Binding-site contacts:
Ligand atom O5 contacts residue THR221 of chain 2.D at 4.0 Å.
Ligand atom N2 contacts residue ASN219 of chain 2.D at 2.9 Å (h-bond).
Ligand atom C1 contacts residue ASN219 of chain 2.D at 1.4 Å.
Ligand atom O6 contacts residue PRO223 of chain 2.D at 3.9 Å.
Ligand atom C8 contacts residue ILE262 of chain 2.D at 4.2 Å (hydrophobic).
Ligand atom C8 contacts residue ASN219 of chain 2.D at 4.2 Å.
Ligand atom C6 contacts residue THR221 of chain 2.D at 4.5 Å.
Ligand atom C5 contacts residue THR221 of chain 2.D at 3.7 Å.
Ligand atom O7 contacts residue ASN219 of chain 2.D at 2.7 Å (h-bond).
Ligand atom O5 contacts residue ASN219 of chain 2.D at 2.4 Å (h-bond).
Ligand atom O7 contacts residue HIS336 of chain 2.D at 3.8 Å.
Ligand atom O6 contacts residue THR221 of chain 2.D at 4.3 Å.
Ligand atom C2 contacts residue THR221 of chain 2.D at 4.3 Å.
Ligand atom C8 contacts residue GLU260 of chain 2.D at 3.2 Å.
Ligand atom C3 contacts residue ASN219 of chain 2.D at 3.8 Å.
Ligand atom C2 contacts residue ASN219 of chain 2.D at 2.4 Å.
Ligand atom C1 contacts residue THR221 of chain 2.D at 3.9 Å.
Ligand atom C3 contacts residue THR221 of chain 2.D at 4.5 Å.
Ligand atom N2 contacts residue THR221 of chain 2.D at 3.8 Å.
Ligand atom C5 contacts residue ASN219 of chain 2.D at 3.7 Å.
Ligand atom C7 contacts residue ASN219 of chain 2.D at 3.0 Å.
Ligand atom C4 contacts residue ASN219 of chain 2.D at 4.2 Å.
Ligand atom C8 contacts residue SER259 of chain 2.D at 3.4 Å.

Sequence of chain 2.D:
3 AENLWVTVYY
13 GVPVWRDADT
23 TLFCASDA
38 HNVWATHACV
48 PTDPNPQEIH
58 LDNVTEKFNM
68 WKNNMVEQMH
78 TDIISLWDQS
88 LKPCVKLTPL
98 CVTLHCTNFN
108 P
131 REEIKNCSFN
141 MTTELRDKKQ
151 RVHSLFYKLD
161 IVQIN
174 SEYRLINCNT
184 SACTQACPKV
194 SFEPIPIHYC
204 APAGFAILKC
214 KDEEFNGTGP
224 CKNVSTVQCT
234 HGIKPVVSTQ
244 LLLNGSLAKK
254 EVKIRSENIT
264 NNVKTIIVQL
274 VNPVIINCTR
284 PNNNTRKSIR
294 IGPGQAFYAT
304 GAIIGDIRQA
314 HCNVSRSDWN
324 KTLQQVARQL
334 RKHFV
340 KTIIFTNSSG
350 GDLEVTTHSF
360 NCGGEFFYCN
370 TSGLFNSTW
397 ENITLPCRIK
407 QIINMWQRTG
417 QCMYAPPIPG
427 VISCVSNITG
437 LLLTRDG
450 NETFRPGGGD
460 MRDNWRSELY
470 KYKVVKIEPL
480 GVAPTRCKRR

A small-molecule ligand and the protein it binds are described below.
Small molecule (SMILES): CC(=O)N[C@@H]1[C@@H](O)[C@H](O)[C@@H](CO)O[C@H]1O